A small-molecule ligand and the protein it binds are described below.
Small molecule (SMILES): O=c1c(O)c(-c2ccc(O)c(O)c2)oc2cc(O)cc(O)c12

Binding-site contacts:
Ligand atom C5 contacts residue LYS533 of chain 1.A at 3.9 Å.
Ligand atom O24 contacts residue GLU110 of chain 1.A at 3.6 Å.
Ligand atom O30 contacts residue LYS644 of chain 1.A at 3.9 Å.
Ligand atom O13 contacts residue LYS533 of chain 1.A at 3.0 Å (salt-bridge).
Ligand atom C17 contacts residue ARG540 of chain 1.A at 3.5 Å.
Ligand atom C16 contacts residue ARG540 of chain 1.A at 3.1 Å.
Ligand atom C16 contacts residue GLU113 of chain 1.A at 3.4 Å.
Ligand atom C14 contacts residue ARG540 of chain 1.A at 3.5 Å.
Ligand atom C9 contacts residue LYS533 of chain 1.A at 4.1 Å.
Ligand atom C4 contacts residue LYS644 of chain 1.A at 4.0 Å.
Ligand atom C6 contacts residue LYS644 of chain 1.A at 4.0 Å.
Ligand atom O27 contacts residue TYR537 of chain 1.A at 3.4 Å.
Ligand atom C11 contacts residue LYS644 of chain 1.A at 4.1 Å.
Ligand atom C18 contacts residue ARG540 of chain 1.A at 3.9 Å.
Ligand atom C19 contacts residue ARG540 of chain 1.A at 3.9 Å.
Ligand atom O30 contacts residue LYS533 of chain 1.A at 3.9 Å.
Ligand atom O30 contacts residue PHE534 of chain 1.A at 3.7 Å.
Ligand atom C9 contacts residue LYS644 of chain 1.A at 4.0 Å.
Ligand atom C3 contacts residue LYS644 of chain 1.A at 3.9 Å.
Ligand atom O23 contacts residue GLU110 of chain 1.A at 3.6 Å.
Ligand atom C14 contacts residue GLU113 of chain 1.A at 3.8 Å.
Ligand atom C17 contacts residue GLU113 of chain 1.A at 3.7 Å.
Ligand atom C10 contacts residue ARG540 of chain 1.A at 4.0 Å.
Ligand atom C1 contacts residue LYS644 of chain 1.A at 3.8 Å.
Ligand atom C15 contacts residue ARG540 of chain 1.A at 3.0 Å.
Ligand atom C4 contacts residue LYS533 of chain 1.A at 3.8 Å.
Ligand atom O13 contacts residue PHE534 of chain 1.A at 3.9 Å.
Ligand atom C2 contacts residue LYS533 of chain 1.A at 3.8 Å.
Ligand atom C1 contacts residue LYS533 of chain 1.A at 4.1 Å.
Ligand atom C16 contacts residue GLU541 of chain 1.A at 3.7 Å.
Ligand atom O12 contacts residue LYS644 of chain 1.A at 4.0 Å.
Ligand atom C2 contacts residue LYS644 of chain 1.A at 3.7 Å.
Ligand atom O13 contacts residue TYR537 of chain 1.A at 3.0 Å.
Ligand atom O12 contacts residue GLU113 of chain 1.A at 3.6 Å (salt-bridge).
Ligand atom O29 contacts residue CYS484 of chain 1.A at 3.9 Å.
Ligand atom C9 contacts residue TYR537 of chain 1.A at 3.7 Å (hydrophobic).
Ligand atom O27 contacts residue ARG540 of chain 1.A at 2.9 Å (salt-bridge).
Ligand atom C10 contacts residue TYR537 of chain 1.A at 3.9 Å (hydrophobic).
Ligand atom C3 contacts residue LYS533 of chain 1.A at 3.7 Å.
Ligand atom C15 contacts residue GLU113 of chain 1.A at 3.4 Å.

Sequence of chain 1.A:
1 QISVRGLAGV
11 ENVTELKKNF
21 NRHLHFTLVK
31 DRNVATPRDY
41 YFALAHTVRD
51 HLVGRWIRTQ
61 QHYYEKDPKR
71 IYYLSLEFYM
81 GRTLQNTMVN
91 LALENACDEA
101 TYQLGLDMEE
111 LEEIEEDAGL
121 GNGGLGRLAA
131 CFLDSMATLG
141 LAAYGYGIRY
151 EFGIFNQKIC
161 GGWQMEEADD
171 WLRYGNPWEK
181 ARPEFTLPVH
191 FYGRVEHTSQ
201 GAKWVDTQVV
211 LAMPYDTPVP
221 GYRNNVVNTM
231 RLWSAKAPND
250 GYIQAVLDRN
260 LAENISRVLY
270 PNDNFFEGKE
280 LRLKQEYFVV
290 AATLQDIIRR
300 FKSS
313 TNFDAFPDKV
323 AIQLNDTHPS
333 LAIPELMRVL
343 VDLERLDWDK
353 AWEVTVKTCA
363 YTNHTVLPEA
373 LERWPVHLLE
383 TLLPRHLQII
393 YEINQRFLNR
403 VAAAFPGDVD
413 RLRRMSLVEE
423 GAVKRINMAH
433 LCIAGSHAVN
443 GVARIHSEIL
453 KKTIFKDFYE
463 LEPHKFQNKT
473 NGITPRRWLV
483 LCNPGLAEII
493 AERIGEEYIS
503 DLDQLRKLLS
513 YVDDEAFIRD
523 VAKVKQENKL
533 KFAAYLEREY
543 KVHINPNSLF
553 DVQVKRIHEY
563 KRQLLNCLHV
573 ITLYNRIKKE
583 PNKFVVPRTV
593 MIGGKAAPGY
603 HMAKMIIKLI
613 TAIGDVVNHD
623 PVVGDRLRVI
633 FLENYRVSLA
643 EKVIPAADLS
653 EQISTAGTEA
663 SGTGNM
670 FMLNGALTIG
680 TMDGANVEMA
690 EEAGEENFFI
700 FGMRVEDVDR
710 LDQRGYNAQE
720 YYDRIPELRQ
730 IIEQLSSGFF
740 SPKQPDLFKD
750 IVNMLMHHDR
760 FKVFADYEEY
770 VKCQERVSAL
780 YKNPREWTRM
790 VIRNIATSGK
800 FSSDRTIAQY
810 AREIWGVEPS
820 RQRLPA